Sequence of chain 29.H:
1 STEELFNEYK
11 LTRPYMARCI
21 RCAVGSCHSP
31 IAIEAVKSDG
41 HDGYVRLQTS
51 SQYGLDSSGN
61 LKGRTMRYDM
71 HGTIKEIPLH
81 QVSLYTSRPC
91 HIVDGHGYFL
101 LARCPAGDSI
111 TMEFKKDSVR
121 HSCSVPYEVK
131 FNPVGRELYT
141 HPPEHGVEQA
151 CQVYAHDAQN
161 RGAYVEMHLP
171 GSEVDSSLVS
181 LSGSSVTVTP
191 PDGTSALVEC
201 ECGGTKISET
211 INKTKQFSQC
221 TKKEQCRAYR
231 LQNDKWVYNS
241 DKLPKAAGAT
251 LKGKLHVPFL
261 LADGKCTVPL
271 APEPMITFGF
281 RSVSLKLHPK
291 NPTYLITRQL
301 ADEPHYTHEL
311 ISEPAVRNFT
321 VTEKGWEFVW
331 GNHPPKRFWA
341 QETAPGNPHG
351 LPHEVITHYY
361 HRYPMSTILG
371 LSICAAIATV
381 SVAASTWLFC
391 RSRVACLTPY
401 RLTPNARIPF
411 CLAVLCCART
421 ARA

Binding-site contacts:
Ligand atom O6 contacts residue SER284 of chain 29.H at 2.6 Å (h-bond).
Ligand atom O6 contacts residue ASN318 of chain 29.H at 2.6 Å (h-bond).
Ligand atom C6 contacts residue ASN318 of chain 29.H at 3.2 Å.
Ligand atom C6 contacts residue SER284 of chain 29.H at 3.5 Å.

A small-molecule ligand and the protein it binds are described below.
Small molecule (SMILES): CC(=O)N[C@@H]1[C@@H](O)[C@H](O)[C@@H](CO)O[C@H]1O